Binding-site contacts:
Ligand atom C25 contacts residue THR81 of chain 1.B at 3.2 Å.
Ligand atom C32 contacts residue SER85 of chain 1.B at 3.8 Å.
Ligand atom C12 contacts residue ALA36 of chain 1.B at 3.4 Å (hydrophobic).
Ligand atom C32 contacts residue MET84 of chain 1.B at 2.9 Å (hydrophobic).
Ligand atom N5 contacts residue ALA36 of chain 1.B at 3.6 Å.
Ligand atom C16 contacts residue VAL24 of chain 1.B at 3.5 Å (hydrophobic).
Ligand atom C33 contacts residue GLY87 of chain 1.B at 3.5 Å.
Ligand atom C9 contacts residue LEU16 of chain 1.B at 3.7 Å (hydrophobic).
Ligand atom C10 contacts residue GLY87 of chain 1.B at 3.7 Å.
Ligand atom N4 contacts residue TYR83 of chain 1.B at 3.6 Å.
Ligand atom CL1 contacts residue VAL66 of chain 1.B at 3.5 Å.
Ligand atom C23 contacts residue CYS20 of chain 1.B at 1.8 Å (hydrophobic).
Ligand atom C21 contacts residue CYS20 of chain 1.B at 3.3 Å (hydrophobic).
Ligand atom C13 contacts residue LEU136 of chain 1.B at 3.4 Å (hydrophobic).
Ligand atom C31 contacts residue ILE79 of chain 1.B at 3.5 Å (hydrophobic).
Ligand atom C22 contacts residue CYS20 of chain 1.B at 2.8 Å (hydrophobic).
Ligand atom C10 contacts residue LEU16 of chain 1.B at 3.7 Å (hydrophobic).
Ligand atom C27 contacts residue LYS38 of chain 1.B at 3.7 Å.
Ligand atom C33 contacts residue SER85 of chain 1.B at 3.7 Å.
Ligand atom CL1 contacts residue ALA146 of chain 1.B at 3.5 Å.
Ligand atom C31 contacts residue LYS38 of chain 1.B at 3.5 Å.
Ligand atom C10 contacts residue MET84 of chain 1.B at 3.3 Å (hydrophobic).
Ligand atom O2 contacts residue GLY19 of chain 1.B at 3.4 Å (h-bond).
Ligand atom C32 contacts residue TYR83 of chain 1.B at 3.6 Å (hydrophobic).
Ligand atom C26 contacts residue THR81 of chain 1.B at 3.4 Å.
Ligand atom C29 contacts residue GLU53 of chain 1.B at 3.7 Å.
Ligand atom C31 contacts residue ALA36 of chain 1.B at 3.4 Å (hydrophobic).
Ligand atom O2 contacts residue CYS20 of chain 1.B at 3.1 Å (h-bond).
Ligand atom C27 contacts residue THR81 of chain 1.B at 3.5 Å.
Ligand atom C32 contacts residue GLY87 of chain 1.B at 3.5 Å.
Ligand atom C12 contacts residue LEU136 of chain 1.B at 3.6 Å (hydrophobic).
Ligand atom N4 contacts residue MET84 of chain 1.B at 2.8 Å (h-bond).
Ligand atom C28 contacts residue THR81 of chain 1.B at 3.7 Å.
Ligand atom N9 contacts residue THR81 of chain 1.B at 3.0 Å (h-bond).
Ligand atom C14 contacts residue LEU136 of chain 1.B at 3.7 Å (hydrophobic).
Ligand atom N5 contacts residue MET84 of chain 1.B at 3.5 Å (h-bond).
Ligand atom C27 contacts residue ILE79 of chain 1.B at 3.5 Å (hydrophobic).
Ligand atom N7 contacts residue LEU136 of chain 1.B at 3.5 Å.
Ligand atom C31 contacts residue THR81 of chain 1.B at 3.5 Å.
Ligand atom N6 contacts residue VAL24 of chain 1.B at 3.7 Å.

The small molecule below binds the protein below.
Small molecule (SMILES): CCC(=O)Nc1ccccc1Nc1nc(Nc2ccc(N3CCN(C)CC3)cc2)ncc1C(=O)Nc1c(C)cccc1Cl

Sequence of chain 1.B:
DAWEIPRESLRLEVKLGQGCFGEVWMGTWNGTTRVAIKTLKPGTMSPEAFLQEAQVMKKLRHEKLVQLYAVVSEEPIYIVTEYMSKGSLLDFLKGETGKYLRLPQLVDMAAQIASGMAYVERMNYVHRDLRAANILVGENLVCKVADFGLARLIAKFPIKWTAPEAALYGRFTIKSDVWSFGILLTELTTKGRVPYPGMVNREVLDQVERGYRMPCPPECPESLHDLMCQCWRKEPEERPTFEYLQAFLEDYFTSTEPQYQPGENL